Binding-site contacts:
Ligand atom CB contacts residue MG1 of chain 1.F at 4.4 Å.
Ligand atom OXT contacts residue GLY769 of chain 1.A at 3.8 Å.
Ligand atom CB contacts residue LEU560 of chain 1.A at 3.7 Å (hydrophobic).
Ligand atom CB contacts residue CYS834 of chain 1.A at 4.1 Å (hydrophobic).
Ligand atom CB contacts residue ASN771 of chain 1.A at 4.5 Å.
Ligand atom O contacts residue ASP772 of chain 1.A at 3.9 Å.
Ligand atom C contacts residue ASN771 of chain 1.A at 3.6 Å.
Ligand atom O3 contacts residue ASN771 of chain 1.A at 4.0 Å.
Ligand atom CA contacts residue GLU748 of chain 1.A at 4.0 Å.
Ligand atom O3 contacts residue MG1 of chain 1.F at 3.2 Å.
Ligand atom O contacts residue ASN771 of chain 1.A at 3.2 Å.
Ligand atom CA contacts residue MG1 of chain 1.F at 3.4 Å.
Ligand atom C contacts residue MET746 of chain 1.A at 4.4 Å (hydrophobic).
Ligand atom OXT contacts residue MG1 of chain 1.F at 2.8 Å.
Ligand atom OXT contacts residue MET746 of chain 1.A at 4.3 Å.
Ligand atom O3 contacts residue ASP772 of chain 1.A at 4.3 Å.
Ligand atom CB contacts residue MET746 of chain 1.A at 4.2 Å (hydrophobic).
Ligand atom C contacts residue MG1 of chain 1.F at 3.5 Å.
Ligand atom O contacts residue GLY769 of chain 1.A at 3.2 Å.
Ligand atom CA contacts residue ASN771 of chain 1.A at 3.9 Å.
Ligand atom OXT contacts residue GLU748 of chain 1.A at 2.6 Å (salt-bridge).
Ligand atom C contacts residue GLY769 of chain 1.A at 3.8 Å.
Ligand atom C contacts residue ASP772 of chain 1.A at 3.9 Å.
Ligand atom CA contacts residue ARG619 of chain 1.A at 4.0 Å.
Ligand atom CB contacts residue ARG619 of chain 1.A at 3.4 Å.
Ligand atom CA contacts residue ASP772 of chain 1.A at 4.5 Å.
Ligand atom O3 contacts residue ARG619 of chain 1.A at 4.1 Å.
Ligand atom O contacts residue GLY835 of chain 1.A at 4.2 Å.
Ligand atom O contacts residue THR770 of chain 1.A at 3.5 Å (h-bond).
Ligand atom OXT contacts residue ASN771 of chain 1.A at 4.1 Å.
Ligand atom C contacts residue GLU748 of chain 1.A at 3.5 Å.
Ligand atom OXT contacts residue ASP772 of chain 1.A at 2.8 Å (salt-bridge).
Ligand atom O3 contacts residue GLU748 of chain 1.A at 4.4 Å.

This protein binds this small molecule.
Small molecule (SMILES): CC(=O)C(=O)O

Sequence of chain 1.A:
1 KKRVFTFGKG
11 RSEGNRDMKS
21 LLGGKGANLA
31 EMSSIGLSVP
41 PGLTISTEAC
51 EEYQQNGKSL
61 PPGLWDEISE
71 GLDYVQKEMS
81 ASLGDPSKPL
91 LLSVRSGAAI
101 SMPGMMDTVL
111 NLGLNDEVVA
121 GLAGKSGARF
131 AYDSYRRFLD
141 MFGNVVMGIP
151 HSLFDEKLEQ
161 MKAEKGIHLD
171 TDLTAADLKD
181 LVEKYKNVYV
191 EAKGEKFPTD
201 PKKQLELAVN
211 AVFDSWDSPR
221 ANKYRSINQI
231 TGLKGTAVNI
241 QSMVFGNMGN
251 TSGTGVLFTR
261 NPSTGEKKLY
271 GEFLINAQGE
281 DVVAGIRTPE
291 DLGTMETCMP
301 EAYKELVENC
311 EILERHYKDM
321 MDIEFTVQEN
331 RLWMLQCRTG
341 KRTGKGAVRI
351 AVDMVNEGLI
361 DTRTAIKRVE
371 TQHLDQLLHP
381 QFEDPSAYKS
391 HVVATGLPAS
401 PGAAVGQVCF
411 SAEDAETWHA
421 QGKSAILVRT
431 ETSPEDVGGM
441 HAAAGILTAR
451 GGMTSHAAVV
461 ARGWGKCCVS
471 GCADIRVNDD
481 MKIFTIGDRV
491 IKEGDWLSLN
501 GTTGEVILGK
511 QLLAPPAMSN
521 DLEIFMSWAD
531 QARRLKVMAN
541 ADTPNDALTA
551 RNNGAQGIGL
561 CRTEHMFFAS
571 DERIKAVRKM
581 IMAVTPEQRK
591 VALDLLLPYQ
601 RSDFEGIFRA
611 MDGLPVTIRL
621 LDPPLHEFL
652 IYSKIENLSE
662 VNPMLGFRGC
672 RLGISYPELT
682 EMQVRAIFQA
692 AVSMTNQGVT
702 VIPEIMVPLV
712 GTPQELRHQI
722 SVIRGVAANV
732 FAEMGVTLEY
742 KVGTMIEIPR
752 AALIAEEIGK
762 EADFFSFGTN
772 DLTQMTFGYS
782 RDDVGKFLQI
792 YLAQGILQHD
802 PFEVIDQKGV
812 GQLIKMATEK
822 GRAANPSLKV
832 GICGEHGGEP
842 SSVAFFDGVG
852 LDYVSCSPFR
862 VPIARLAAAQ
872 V